Sequence of chain 1.C:
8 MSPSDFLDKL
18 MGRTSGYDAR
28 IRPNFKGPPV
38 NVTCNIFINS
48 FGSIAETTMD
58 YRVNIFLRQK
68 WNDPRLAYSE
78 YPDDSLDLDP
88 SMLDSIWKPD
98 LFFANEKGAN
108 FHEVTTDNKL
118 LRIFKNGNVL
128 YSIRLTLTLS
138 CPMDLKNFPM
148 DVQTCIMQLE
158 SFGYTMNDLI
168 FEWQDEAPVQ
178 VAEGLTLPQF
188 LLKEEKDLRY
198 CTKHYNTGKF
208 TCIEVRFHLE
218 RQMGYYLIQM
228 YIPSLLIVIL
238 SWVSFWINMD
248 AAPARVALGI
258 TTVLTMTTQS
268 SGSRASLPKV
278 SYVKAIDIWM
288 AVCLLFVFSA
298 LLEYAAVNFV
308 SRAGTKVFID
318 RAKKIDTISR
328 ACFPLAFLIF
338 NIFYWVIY

Binding-site contacts:
Ligand atom C5 contacts residue LEU83 of chain 1.D at 3.8 Å (hydrophobic).
Ligand atom C6 contacts residue PHE32 of chain 1.C at 3.8 Å (hydrophobic).
Ligand atom O4 contacts residue GLY160 of chain 1.C at 3.5 Å (h-bond).
Ligand atom C17 contacts residue TYR161 of chain 1.C at 3.2 Å (hydrophobic).
Ligand atom O3 contacts residue ARG29 of chain 1.C at 3.2 Å (salt-bridge).
Ligand atom C7 contacts residue LEU83 of chain 1.D at 3.8 Å (hydrophobic).
Ligand atom C10 contacts residue ASP84 of chain 1.D at 3.4 Å.
Ligand atom C6 contacts residue LEU83 of chain 1.D at 3.8 Å (hydrophobic).
Ligand atom O4 contacts residue TYR161 of chain 1.C at 3.7 Å.
Ligand atom C15 contacts residue TYR161 of chain 1.C at 3.3 Å (hydrophobic).
Ligand atom C4 contacts residue LEU83 of chain 1.D at 3.8 Å (hydrophobic).
Ligand atom N3 contacts residue PHE32 of chain 1.C at 3.7 Å.
Ligand atom C19 contacts residue GLY160 of chain 1.C at 3.3 Å.
Ligand atom C12 contacts residue PHE13 of chain 1.D at 3.6 Å (hydrophobic).
Ligand atom C15 contacts residue ASP84 of chain 1.D at 3.3 Å.
Ligand atom C13 contacts residue ASP84 of chain 1.D at 3.7 Å.
Ligand atom O2 contacts residue ARG29 of chain 1.C at 2.8 Å (salt-bridge).
Ligand atom C17 contacts residue ARG27 of chain 1.C at 3.6 Å.
Ligand atom C11 contacts residue PHE32 of chain 1.C at 3.6 Å (hydrophobic).
Ligand atom C3 contacts residue LEU85 of chain 1.D at 3.7 Å (hydrophobic).
Ligand atom C14 contacts residue ASP84 of chain 1.D at 3.4 Å.
Ligand atom C17 contacts residue ASP86 of chain 1.D at 3.7 Å.
Ligand atom O5 contacts residue TYR161 of chain 1.C at 3.5 Å.
Ligand atom O5 contacts residue ASP86 of chain 1.D at 3.8 Å.
Ligand atom N3 contacts residue LEU83 of chain 1.D at 3.8 Å.
Ligand atom O2 contacts residue ILE28 of chain 1.C at 3.6 Å.
Ligand atom O4 contacts residue ASP84 of chain 1.D at 3.3 Å.
Ligand atom C2 contacts residue ASP84 of chain 1.D at 3.2 Å.
Ligand atom O1 contacts residue LEU14 of chain 1.D at 3.8 Å.
Ligand atom O1 contacts residue LEU85 of chain 1.D at 3.3 Å.
Ligand atom C16 contacts residue TYR161 of chain 1.C at 3.4 Å (hydrophobic).
Ligand atom C14 contacts residue TYR161 of chain 1.C at 3.6 Å (hydrophobic).
Ligand atom C19 contacts residue TYR161 of chain 1.C at 3.5 Å (hydrophobic).
Ligand atom O5 contacts residue LEU85 of chain 1.D at 3.3 Å (h-bond).
Ligand atom C9 contacts residue ASP84 of chain 1.D at 3.2 Å.
Ligand atom C11 contacts residue PRO10 of chain 1.D at 3.8 Å (hydrophobic).
Ligand atom N3 contacts residue ASP80 of chain 1.D at 3.8 Å.
Ligand atom C16 contacts residue ASP84 of chain 1.D at 3.7 Å.
Ligand atom N1 contacts residue PHE32 of chain 1.C at 3.8 Å.
Ligand atom C18 contacts residue ARG27 of chain 1.C at 3.2 Å.

Sequence of chain 1.D:
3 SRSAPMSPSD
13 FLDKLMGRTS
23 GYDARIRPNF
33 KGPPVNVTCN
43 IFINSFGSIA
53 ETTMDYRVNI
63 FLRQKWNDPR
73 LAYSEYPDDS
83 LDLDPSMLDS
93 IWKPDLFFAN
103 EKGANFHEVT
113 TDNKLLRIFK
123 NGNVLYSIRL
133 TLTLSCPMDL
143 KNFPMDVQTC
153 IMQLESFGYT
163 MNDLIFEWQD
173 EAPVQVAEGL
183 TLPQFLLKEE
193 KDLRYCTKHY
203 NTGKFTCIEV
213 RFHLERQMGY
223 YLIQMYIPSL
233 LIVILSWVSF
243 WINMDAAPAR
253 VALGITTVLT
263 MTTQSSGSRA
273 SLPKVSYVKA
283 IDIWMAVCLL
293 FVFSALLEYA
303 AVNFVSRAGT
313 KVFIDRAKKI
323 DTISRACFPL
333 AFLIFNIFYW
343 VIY

A protein and the small-molecule ligand that binds it are described below.
Small molecule (SMILES): C[C@H]1[C@H]2C(=O)N(C)c3ccncc3[C@H]2CN1S(=O)(=O)c1ccc2c(c1)OCO2